This small molecule binds to this protein.
Small molecule (SMILES): CC(=O)N[C@@H]1[C@@H](O)[C@H](O)[C@@H](CO)O[C@H]1O

Binding-site contacts:
Ligand atom N2 contacts residue ASN316 of chain 1.B at 2.9 Å (h-bond).
Ligand atom C2 contacts residue ASN316 of chain 1.B at 2.4 Å.
Ligand atom C5 contacts residue ASN316 of chain 1.B at 3.6 Å.
Ligand atom C1 contacts residue ASN316 of chain 1.B at 1.4 Å.
Ligand atom C3 contacts residue ASN316 of chain 1.B at 3.8 Å.
Ligand atom C7 contacts residue ASN316 of chain 1.B at 3.3 Å.
Ligand atom C6 contacts residue THR318 of chain 1.B at 3.5 Å.
Ligand atom O7 contacts residue ASN316 of chain 1.B at 3.4 Å (h-bond).
Ligand atom O6 contacts residue THR318 of chain 1.B at 3.4 Å.
Ligand atom C8 contacts residue ASN316 of chain 1.B at 4.5 Å.
Ligand atom O5 contacts residue ASN316 of chain 1.B at 2.4 Å (h-bond).
Ligand atom C4 contacts residue ASN316 of chain 1.B at 4.2 Å.

Sequence of chain 1.B:
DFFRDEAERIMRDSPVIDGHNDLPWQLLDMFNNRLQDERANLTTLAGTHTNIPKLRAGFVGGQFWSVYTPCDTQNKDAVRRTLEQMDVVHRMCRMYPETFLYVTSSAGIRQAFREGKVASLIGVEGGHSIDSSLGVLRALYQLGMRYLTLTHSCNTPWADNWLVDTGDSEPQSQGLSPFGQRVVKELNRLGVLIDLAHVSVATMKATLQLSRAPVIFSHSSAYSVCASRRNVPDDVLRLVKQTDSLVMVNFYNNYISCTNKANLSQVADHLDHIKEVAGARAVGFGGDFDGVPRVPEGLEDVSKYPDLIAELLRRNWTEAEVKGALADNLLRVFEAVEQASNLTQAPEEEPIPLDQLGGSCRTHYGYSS